Binding-site contacts:
Ligand atom N2 contacts residue MBN1 of chain 1.F at 3.4 Å.
Ligand atom O3 contacts residue ASN74 of chain 1.A at 3.7 Å.
Ligand atom O7 contacts residue ASN74 of chain 1.A at 3.7 Å.
Ligand atom C6 contacts residue LYS263 of chain 1.B at 3.6 Å.
Ligand atom O3 contacts residue HIS75 of chain 1.A at 3.3 Å.
Ligand atom C1 contacts residue TRP77 of chain 1.A at 3.9 Å (hydrophobic).
Ligand atom O7 contacts residue HIS75 of chain 1.A at 3.1 Å.
Ligand atom O4 contacts residue TRP77 of chain 1.A at 3.1 Å (h-bond).
Ligand atom C2 contacts residue HIS75 of chain 1.A at 3.7 Å.
Ligand atom C4 contacts residue GLN262 of chain 1.B at 3.4 Å.
Ligand atom C8 contacts residue ASN74 of chain 1.A at 3.6 Å.
Ligand atom C1 contacts residue MBN1 of chain 1.F at 2.4 Å.
Ligand atom C7 contacts residue HIS75 of chain 1.A at 4.0 Å.
Ligand atom O6 contacts residue LYS263 of chain 1.B at 3.6 Å (salt-bridge).
Ligand atom C2 contacts residue MBN1 of chain 1.F at 3.7 Å.
Ligand atom O5 contacts residue TRP77 of chain 1.A at 3.3 Å (h-bond).
Ligand atom O5 contacts residue HIS75 of chain 1.A at 3.5 Å (h-bond).
Ligand atom O5 contacts residue MBN1 of chain 1.F at 3.2 Å.
Ligand atom C6 contacts residue GLN262 of chain 1.B at 3.3 Å.
Ligand atom C7 contacts residue ASN74 of chain 1.A at 3.7 Å.
Ligand atom O3 contacts residue GLN262 of chain 1.B at 3.7 Å.
Ligand atom C8 contacts residue TYR76 of chain 1.A at 3.6 Å (hydrophobic).
Ligand atom C6 contacts residue PHE130 of chain 1.A at 3.7 Å (hydrophobic).
Ligand atom O2 contacts residue ASN74 of chain 1.A at 3.1 Å (h-bond).
Ligand atom O5 contacts residue VAL126 of chain 1.A at 3.8 Å.
Ligand atom C5 contacts residue GLN262 of chain 1.B at 4.0 Å.
Ligand atom O6 contacts residue PHE130 of chain 1.A at 3.6 Å.
Ligand atom C7 contacts residue TYR76 of chain 1.A at 3.7 Å (hydrophobic).
Ligand atom O7 contacts residue TYR76 of chain 1.A at 2.7 Å (h-bond).
Ligand atom C6 contacts residue VAL126 of chain 1.A at 4.0 Å (hydrophobic).
Ligand atom C1 contacts residue HIS75 of chain 1.A at 3.8 Å.
Ligand atom O4 contacts residue HIS75 of chain 1.A at 3.8 Å.
Ligand atom O1 contacts residue MBN1 of chain 1.F at 1.4 Å.
Ligand atom O7 contacts residue PHE135 of chain 1.A at 3.5 Å.
Ligand atom C2 contacts residue ASN74 of chain 1.A at 3.7 Å.
Ligand atom O6 contacts residue THR264 of chain 1.B at 3.7 Å.
Ligand atom O4 contacts residue HIS75 of chain 1.A at 3.4 Å (h-bond).
Ligand atom C2 contacts residue TRP77 of chain 1.A at 3.8 Å (hydrophobic).
Ligand atom C5 contacts residue MBN1 of chain 1.F at 3.9 Å.
Ligand atom O4 contacts residue GLN262 of chain 1.B at 2.6 Å (h-bond).

Sequence of chain 1.A:
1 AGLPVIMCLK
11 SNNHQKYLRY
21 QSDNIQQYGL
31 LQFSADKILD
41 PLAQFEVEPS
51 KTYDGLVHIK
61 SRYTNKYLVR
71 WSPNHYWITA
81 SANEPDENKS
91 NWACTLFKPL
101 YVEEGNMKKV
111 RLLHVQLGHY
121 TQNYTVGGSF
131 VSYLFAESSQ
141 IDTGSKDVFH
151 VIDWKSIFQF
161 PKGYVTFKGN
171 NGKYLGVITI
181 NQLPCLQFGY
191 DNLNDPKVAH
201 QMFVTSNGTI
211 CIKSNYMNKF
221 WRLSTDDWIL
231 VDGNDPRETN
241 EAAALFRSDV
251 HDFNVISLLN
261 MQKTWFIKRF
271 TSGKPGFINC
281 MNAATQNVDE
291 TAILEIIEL

Sequence of chain 1.B:
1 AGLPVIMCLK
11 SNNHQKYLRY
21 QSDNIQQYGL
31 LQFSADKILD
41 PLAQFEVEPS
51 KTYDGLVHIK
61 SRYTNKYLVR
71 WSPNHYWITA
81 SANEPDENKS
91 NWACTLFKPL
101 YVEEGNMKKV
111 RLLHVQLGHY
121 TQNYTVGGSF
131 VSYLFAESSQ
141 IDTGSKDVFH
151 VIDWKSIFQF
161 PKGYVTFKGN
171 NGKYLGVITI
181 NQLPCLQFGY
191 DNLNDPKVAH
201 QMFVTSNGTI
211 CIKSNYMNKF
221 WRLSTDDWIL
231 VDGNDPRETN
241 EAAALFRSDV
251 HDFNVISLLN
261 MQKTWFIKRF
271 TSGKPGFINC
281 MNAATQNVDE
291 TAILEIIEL

The protein below binds the small molecule below.
Small molecule (SMILES): CC(=O)N[C@@H]1[C@@H](O[C@@H]2O[C@H](CO)[C@H](O)[C@H](O)[C@H]2O)[C@@H](O)[C@@H](CO)O[C@@H]1O